Binding-site contacts:
Ligand atom CM contacts residue ILE62 of chain 1.B at 3.6 Å (hydrophobic).
Ligand atom O1 contacts residue ARG70 of chain 1.B at 2.8 Å (salt-bridge).
Ligand atom CM contacts residue THR58 of chain 1.B at 3.5 Å.
Ligand atom C8A contacts residue NDP1 of chain 1.K at 3.6 Å.
Ligand atom C14 contacts residue ILE62 of chain 1.B at 3.5 Å (hydrophobic).
Ligand atom NA4 contacts residue CYS113 of chain 1.B at 2.6 Å (h-bond).
Ligand atom N3 contacts residue VAL10 of chain 1.B at 3.4 Å (h-bond).
Ligand atom C7 contacts residue LEU25 of chain 1.B at 3.5 Å (hydrophobic).
Ligand atom C4 contacts residue PHE36 of chain 1.B at 3.5 Å (hydrophobic).
Ligand atom CT contacts residue ARG70 of chain 1.B at 3.2 Å.
Ligand atom N8 contacts residue LEU33 of chain 1.B at 3.7 Å.
Ligand atom C4A contacts residue NDP1 of chain 1.K at 3.1 Å.
Ligand atom O2 contacts residue ARG70 of chain 1.B at 2.9 Å (salt-bridge).
Ligand atom N1 contacts residue ALA11 of chain 1.B at 3.4 Å.
Ligand atom C2 contacts residue ALA11 of chain 1.B at 3.6 Å (hydrophobic).
Ligand atom N10 contacts residue ILE62 of chain 1.B at 3.7 Å.
Ligand atom O2 contacts residue SER37 of chain 1.B at 3.2 Å (h-bond).
Ligand atom NA2 contacts residue ALA11 of chain 1.B at 3.7 Å.
Ligand atom N8 contacts residue ASP32 of chain 1.B at 3.4 Å (salt-bridge).
Ligand atom N3 contacts residue PHE36 of chain 1.B at 3.7 Å.
Ligand atom C8A contacts residue ASP32 of chain 1.B at 3.5 Å.
Ligand atom C2 contacts residue ASP32 of chain 1.B at 3.7 Å.
Ligand atom NA2 contacts residue VAL10 of chain 1.B at 3.3 Å (h-bond).
Ligand atom NA2 contacts residue THR134 of chain 1.B at 3.2 Å (h-bond).
Ligand atom N3 contacts residue VAL9 of chain 1.B at 3.4 Å.
Ligand atom NA4 contacts residue PHE36 of chain 1.B at 3.4 Å.
Ligand atom NA4 contacts residue VAL9 of chain 1.B at 2.7 Å (h-bond).
Ligand atom NA2 contacts residue ASP32 of chain 1.B at 3.0 Å (salt-bridge).
Ligand atom N5 contacts residue NDP1 of chain 1.K at 3.3 Å.
Ligand atom C4 contacts residue VAL9 of chain 1.B at 3.5 Å (hydrophobic).
Ligand atom C2 contacts residue VAL10 of chain 1.B at 3.6 Å (hydrophobic).
Ligand atom C4 contacts residue NDP1 of chain 1.K at 3.2 Å.
Ligand atom C16 contacts residue PHE36 of chain 1.B at 3.5 Å (hydrophobic).
Ligand atom O1 contacts residue SER37 of chain 1.B at 3.4 Å.
Ligand atom N3 contacts residue ALA11 of chain 1.B at 3.7 Å.
Ligand atom CT contacts residue SER37 of chain 1.B at 3.5 Å.
Ligand atom NA4 contacts residue TYR119 of chain 1.B at 3.6 Å.
Ligand atom OE2 contacts residue LEU33 of chain 1.B at 3.6 Å.
Ligand atom NA4 contacts residue NDP1 of chain 1.K at 3.6 Å.
Ligand atom N1 contacts residue ASP32 of chain 1.B at 2.8 Å (salt-bridge).

Sequence of chain 1.B:
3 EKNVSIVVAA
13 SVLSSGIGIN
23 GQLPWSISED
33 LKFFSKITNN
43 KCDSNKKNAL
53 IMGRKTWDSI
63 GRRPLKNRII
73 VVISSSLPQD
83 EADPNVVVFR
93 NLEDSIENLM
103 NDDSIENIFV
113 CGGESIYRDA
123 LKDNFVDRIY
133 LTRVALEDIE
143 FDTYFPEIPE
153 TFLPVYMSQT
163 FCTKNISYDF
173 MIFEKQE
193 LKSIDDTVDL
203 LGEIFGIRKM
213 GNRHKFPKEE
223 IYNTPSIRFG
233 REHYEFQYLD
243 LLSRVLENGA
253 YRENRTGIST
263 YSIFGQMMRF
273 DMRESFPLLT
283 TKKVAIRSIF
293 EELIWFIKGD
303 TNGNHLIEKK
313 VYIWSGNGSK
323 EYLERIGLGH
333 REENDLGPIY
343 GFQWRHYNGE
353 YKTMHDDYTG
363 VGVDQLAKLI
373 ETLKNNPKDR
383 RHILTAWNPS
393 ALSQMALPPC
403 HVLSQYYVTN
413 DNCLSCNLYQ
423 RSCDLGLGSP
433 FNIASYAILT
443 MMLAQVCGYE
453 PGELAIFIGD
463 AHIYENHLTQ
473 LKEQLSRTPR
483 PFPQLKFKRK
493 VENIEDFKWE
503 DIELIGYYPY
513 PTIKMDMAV

This protein binds this small molecule.
Small molecule (SMILES): CN(Cc1cnc2nc(N)nc(N)c2n1)c1ccc(C(=O)N[C@@H](CCC(=O)O)C(=O)O)cc1